Sequence of chain 1.B:
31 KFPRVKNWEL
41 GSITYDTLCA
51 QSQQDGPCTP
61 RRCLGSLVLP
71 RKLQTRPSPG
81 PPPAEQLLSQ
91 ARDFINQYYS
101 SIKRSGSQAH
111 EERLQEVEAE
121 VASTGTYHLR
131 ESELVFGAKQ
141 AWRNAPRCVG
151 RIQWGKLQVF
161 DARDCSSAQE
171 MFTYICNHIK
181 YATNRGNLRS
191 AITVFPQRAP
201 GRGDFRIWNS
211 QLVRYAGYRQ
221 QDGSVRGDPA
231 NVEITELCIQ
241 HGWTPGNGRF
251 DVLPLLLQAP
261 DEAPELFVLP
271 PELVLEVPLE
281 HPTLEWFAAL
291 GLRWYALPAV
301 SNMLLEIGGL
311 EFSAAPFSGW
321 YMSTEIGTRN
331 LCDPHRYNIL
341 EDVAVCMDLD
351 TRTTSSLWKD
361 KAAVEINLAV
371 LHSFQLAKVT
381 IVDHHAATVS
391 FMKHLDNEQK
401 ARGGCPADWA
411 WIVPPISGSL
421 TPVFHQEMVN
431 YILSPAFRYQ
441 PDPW

This protein binds this small molecule.
Small molecule (SMILES): CCSC(=N)N

Binding-site contacts:
Ligand atom N2 contacts residue PRO298 of chain 1.B at 3.8 Å.
Ligand atom S contacts residue GLY319 of chain 1.B at 3.8 Å.
Ligand atom N2 contacts residue HEM1 of chain 1.O at 3.7 Å.
Ligand atom C3 contacts residue HEM1 of chain 1.O at 3.8 Å.
Ligand atom S contacts residue TRP320 of chain 1.B at 4.1 Å.
Ligand atom C2 contacts residue PRO298 of chain 1.B at 4.2 Å (hydrophobic).
Ligand atom C3 contacts residue TRP320 of chain 1.B at 3.9 Å (hydrophobic).
Ligand atom N2 contacts residue TRP320 of chain 1.B at 3.0 Å (h-bond).
Ligand atom S contacts residue PRO298 of chain 1.B at 4.1 Å.
Ligand atom N1 contacts residue GLU325 of chain 1.B at 3.0 Å (salt-bridge).
Ligand atom N2 contacts residue TYR321 of chain 1.B at 3.7 Å.
Ligand atom C1 contacts residue PHE317 of chain 1.B at 3.9 Å (hydrophobic).
Ligand atom C2 contacts residue HEM1 of chain 1.O at 3.5 Å.
Ligand atom C2 contacts residue GLY319 of chain 1.B at 4.4 Å.
Ligand atom C1 contacts residue PRO298 of chain 1.B at 3.3 Å (hydrophobic).
Ligand atom C2 contacts residue PHE317 of chain 1.B at 4.0 Å (hydrophobic).
Ligand atom N2 contacts residue MET322 of chain 1.B at 4.5 Å.
Ligand atom C1 contacts residue VAL300 of chain 1.B at 3.7 Å (hydrophobic).
Ligand atom C3 contacts residue GLU325 of chain 1.B at 3.5 Å.
Ligand atom N2 contacts residue GLU325 of chain 1.B at 2.9 Å (salt-bridge).
Ligand atom N1 contacts residue HEM1 of chain 1.O at 3.6 Å (h-bond).
Ligand atom C3 contacts residue PRO298 of chain 1.B at 4.0 Å (hydrophobic).
Ligand atom C1 contacts residue ALA299 of chain 1.B at 4.2 Å (hydrophobic).
Ligand atom C1 contacts residue SER318 of chain 1.B at 4.4 Å.
Ligand atom S contacts residue HEM1 of chain 1.O at 3.5 Å (h-bond).